Binding-site contacts:
Ligand atom C1 contacts residue TYR304 of chain 1.A at 3.4 Å (hydrophobic).
Ligand atom C2 contacts residue TYR304 of chain 1.A at 4.0 Å (hydrophobic).
Ligand atom C2 contacts residue THR301 of chain 1.A at 4.0 Å.
Ligand atom C24 contacts residue HIS103 of chain 1.C at 3.2 Å.
Ligand atom C16 contacts residue PGV1 of chain 1.TA at 3.9 Å.
Ligand atom O25 contacts residue HIS233 of chain 1.A at 3.5 Å (h-bond).
Ligand atom C22 contacts residue HIS233 of chain 1.A at 4.3 Å.
Ligand atom C7 contacts residue PGV1 of chain 1.TA at 4.4 Å.
Ligand atom C24 contacts residue HIS233 of chain 1.A at 3.6 Å.
Ligand atom C9 contacts residue THR301 of chain 1.A at 4.4 Å.
Ligand atom C15 contacts residue PGV1 of chain 1.TA at 3.7 Å.
Ligand atom C23 contacts residue PGV1 of chain 1.TA at 4.0 Å.
Ligand atom O25 contacts residue HIS103 of chain 1.C at 3.1 Å (h-bond).
Ligand atom O26 contacts residue HIS103 of chain 1.C at 2.6 Å (h-bond).
Ligand atom C21 contacts residue TRP288 of chain 1.A at 3.9 Å (hydrophobic).
Ligand atom C11 contacts residue THR301 of chain 1.A at 3.9 Å.
Ligand atom O26 contacts residue TRP99 of chain 1.C at 2.9 Å (h-bond).
Ligand atom O25 contacts residue PGV1 of chain 1.TA at 3.6 Å.
Ligand atom C11 contacts residue TYR304 of chain 1.A at 4.5 Å (hydrophobic).
Ligand atom C24 contacts residue TRP99 of chain 1.C at 3.7 Å (hydrophobic).
Ligand atom C23 contacts residue TRP99 of chain 1.C at 3.7 Å (hydrophobic).
Ligand atom C24 contacts residue PGV1 of chain 1.TA at 3.7 Å.
Ligand atom O26 contacts residue LEU230 of chain 1.A at 4.5 Å.
Ligand atom C23 contacts residue HIS233 of chain 1.A at 3.6 Å.
Ligand atom C11 contacts residue PHE305 of chain 1.A at 4.0 Å (hydrophobic).
Ligand atom C21 contacts residue HIS233 of chain 1.A at 3.5 Å.
Ligand atom O26 contacts residue PGV1 of chain 1.TA at 3.9 Å.
Ligand atom C20 contacts residue TRP288 of chain 1.A at 4.3 Å (hydrophobic).
Ligand atom C22 contacts residue PGV1 of chain 1.TA at 3.9 Å.
Ligand atom C12 contacts residue PHE305 of chain 1.A at 4.0 Å (hydrophobic).
Ligand atom C18 contacts residue TRP288 of chain 1.A at 4.3 Å (hydrophobic).
Ligand atom O26 contacts residue HIS233 of chain 1.A at 3.9 Å.
Ligand atom O12 contacts residue THR301 of chain 1.A at 2.8 Å (h-bond).
Ligand atom C2 contacts residue ASP300 of chain 1.A at 3.7 Å.
Ligand atom C12 contacts residue THR301 of chain 1.A at 3.8 Å.
Ligand atom O3 contacts residue ASP300 of chain 1.A at 3.5 Å.
Ligand atom C19 contacts residue TYR304 of chain 1.A at 4.2 Å (hydrophobic).

Sequence of chain 1.A:
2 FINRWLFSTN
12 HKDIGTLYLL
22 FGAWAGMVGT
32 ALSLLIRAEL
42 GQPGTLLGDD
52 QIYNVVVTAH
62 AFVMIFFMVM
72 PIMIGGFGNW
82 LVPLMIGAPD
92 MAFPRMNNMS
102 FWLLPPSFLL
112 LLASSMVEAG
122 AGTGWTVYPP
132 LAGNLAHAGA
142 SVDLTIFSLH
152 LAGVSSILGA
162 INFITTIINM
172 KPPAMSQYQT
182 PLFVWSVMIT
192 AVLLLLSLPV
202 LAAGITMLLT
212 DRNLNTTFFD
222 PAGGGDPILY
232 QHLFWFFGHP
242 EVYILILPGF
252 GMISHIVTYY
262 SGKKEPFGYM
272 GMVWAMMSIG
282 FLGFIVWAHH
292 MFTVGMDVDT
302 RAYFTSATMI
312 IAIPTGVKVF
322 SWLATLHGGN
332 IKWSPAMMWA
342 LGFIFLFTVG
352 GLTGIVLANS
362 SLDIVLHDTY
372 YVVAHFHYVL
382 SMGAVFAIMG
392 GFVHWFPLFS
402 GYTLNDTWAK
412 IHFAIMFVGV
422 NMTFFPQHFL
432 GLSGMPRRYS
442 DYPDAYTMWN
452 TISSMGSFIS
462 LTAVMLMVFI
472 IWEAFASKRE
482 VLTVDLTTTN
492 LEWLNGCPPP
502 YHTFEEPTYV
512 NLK

Sequence of chain 1.C:
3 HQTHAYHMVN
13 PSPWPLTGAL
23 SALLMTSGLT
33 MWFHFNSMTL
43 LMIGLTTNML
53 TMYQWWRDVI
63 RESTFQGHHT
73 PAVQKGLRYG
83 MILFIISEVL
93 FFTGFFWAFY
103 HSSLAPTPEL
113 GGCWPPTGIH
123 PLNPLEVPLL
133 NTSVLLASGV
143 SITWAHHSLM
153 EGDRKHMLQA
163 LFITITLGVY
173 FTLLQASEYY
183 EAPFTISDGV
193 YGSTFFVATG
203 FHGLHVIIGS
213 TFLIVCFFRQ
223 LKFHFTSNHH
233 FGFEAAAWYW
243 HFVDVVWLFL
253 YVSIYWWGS

This protein binds this small molecule.
Small molecule (SMILES): C[C@H](CCC(=O)O)[C@H]1CC[C@H]2[C@@H]3[C@H](O)C[C@@H]4C[C@H](O)CC[C@]4(C)[C@H]3C[C@H](O)[C@]12C